This small molecule binds to this protein.
Small molecule (SMILES): OC[C@H]1O[C@H](O)[C@H](O)[C@@H](O)[C@@H]1O

Sequence of chain 1.A:
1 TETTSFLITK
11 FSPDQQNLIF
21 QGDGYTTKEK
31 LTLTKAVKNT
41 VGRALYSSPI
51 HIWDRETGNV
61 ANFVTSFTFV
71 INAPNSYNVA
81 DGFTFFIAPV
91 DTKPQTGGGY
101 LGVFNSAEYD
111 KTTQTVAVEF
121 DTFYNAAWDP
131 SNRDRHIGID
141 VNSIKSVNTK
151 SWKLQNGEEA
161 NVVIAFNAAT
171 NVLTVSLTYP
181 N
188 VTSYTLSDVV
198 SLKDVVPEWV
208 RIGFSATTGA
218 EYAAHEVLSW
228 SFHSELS

Binding-site contacts:
Ligand atom O3 contacts residue GLY99 of chain 1.A at 2.9 Å (h-bond).
Ligand atom C6 contacts residue ASP81 of chain 1.A at 3.5 Å.
Ligand atom O6 contacts residue ALA217 of chain 1.A at 2.9 Å (h-bond).
Ligand atom C6 contacts residue GLU218 of chain 1.A at 3.9 Å.
Ligand atom O6 contacts residue ALA80 of chain 1.A at 3.5 Å.
Ligand atom O3 contacts residue GLY98 of chain 1.A at 3.8 Å.
Ligand atom O4 contacts residue GLY98 of chain 1.A at 4.1 Å.
Ligand atom C5 contacts residue PHE123 of chain 1.A at 3.6 Å (hydrophobic).
Ligand atom O4 contacts residue GLY99 of chain 1.A at 3.2 Å (h-bond).
Ligand atom C6 contacts residue ALA80 of chain 1.A at 3.7 Å (hydrophobic).
Ligand atom O6 contacts residue GLY216 of chain 1.A at 3.1 Å.
Ligand atom O4 contacts residue PHE123 of chain 1.A at 3.5 Å.
Ligand atom C4 contacts residue ASP81 of chain 1.A at 3.5 Å.
Ligand atom C6 contacts residue ALA217 of chain 1.A at 3.9 Å (hydrophobic).
Ligand atom C3 contacts residue ASN125 of chain 1.A at 4.1 Å.
Ligand atom O5 contacts residue GLY216 of chain 1.A at 4.1 Å.
Ligand atom O4 contacts residue ASP81 of chain 1.A at 2.6 Å (salt-bridge).
Ligand atom C4 contacts residue PHE123 of chain 1.A at 4.2 Å (hydrophobic).
Ligand atom O4 contacts residue ASN125 of chain 1.A at 3.0 Å (h-bond).
Ligand atom O6 contacts residue GLU218 of chain 1.A at 3.1 Å (salt-bridge).
Ligand atom O3 contacts residue ASN125 of chain 1.A at 4.3 Å.
Ligand atom O6 contacts residue ASP81 of chain 1.A at 2.9 Å (salt-bridge).
Ligand atom C4 contacts residue ASN125 of chain 1.A at 4.1 Å.
Ligand atom C6 contacts residue GLY216 of chain 1.A at 4.3 Å.
Ligand atom C1 contacts residue ALA217 of chain 1.A at 4.1 Å (hydrophobic).
Ligand atom O5 contacts residue ALA217 of chain 1.A at 3.2 Å (h-bond).
Ligand atom C4 contacts residue GLY99 of chain 1.A at 3.6 Å.
Ligand atom O6 contacts residue THR215 of chain 1.A at 4.3 Å.
Ligand atom C3 contacts residue GLY99 of chain 1.A at 3.9 Å.
Ligand atom C4 contacts residue GLY98 of chain 1.A at 4.3 Å.
Ligand atom C5 contacts residue ALA217 of chain 1.A at 4.1 Å (hydrophobic).
Ligand atom C5 contacts residue ASP81 of chain 1.A at 4.1 Å.
Ligand atom C6 contacts residue PHE123 of chain 1.A at 3.6 Å (hydrophobic).